Binding-site contacts:
Ligand atom N04 contacts residue PHE66 of chain 8.A at 4.1 Å.
Ligand atom C35 contacts residue GLU81 of chain 8.A at 3.8 Å.
Ligand atom C04 contacts residue MET32 of chain 8.A at 3.5 Å (hydrophobic).
Ligand atom C35 contacts residue ILE79 of chain 8.A at 4.0 Å (hydrophobic).
Ligand atom C33 contacts residue ILE79 of chain 8.A at 4.1 Å (hydrophobic).
Ligand atom O03 contacts residue MET32 of chain 8.A at 3.9 Å.
Ligand atom C08 contacts residue MET32 of chain 8.A at 3.8 Å (hydrophobic).
Ligand atom C36 contacts residue ILE79 of chain 8.A at 3.8 Å (hydrophobic).
Ligand atom C05 contacts residue PHE66 of chain 8.A at 4.5 Å (hydrophobic).
Ligand atom C35 contacts residue GLY82 of chain 8.A at 4.3 Å.
Ligand atom C35 contacts residue ARG83 of chain 8.A at 4.3 Å.
Ligand atom C06 contacts residue ILE79 of chain 8.A at 4.5 Å (hydrophobic).
Ligand atom C07 contacts residue MET32 of chain 8.A at 4.3 Å (hydrophobic).
Ligand atom C36 contacts residue GLU81 of chain 8.A at 4.5 Å.
Ligand atom C27 contacts residue PHE66 of chain 8.A at 3.9 Å (hydrophobic).
Ligand atom C27 contacts residue MET67 of chain 8.A at 4.4 Å (hydrophobic).
Ligand atom C06 contacts residue MET32 of chain 8.A at 3.5 Å (hydrophobic).
Ligand atom C05 contacts residue MET32 of chain 8.A at 4.2 Å (hydrophobic).
Ligand atom C29 contacts residue PHE66 of chain 8.A at 4.2 Å (hydrophobic).
Ligand atom O06 contacts residue ARG83 of chain 8.A at 4.4 Å.
Ligand atom C28 contacts residue ILE33 of chain 8.A at 4.5 Å (hydrophobic).
Ligand atom C36 contacts residue ARG83 of chain 8.A at 4.0 Å.
Ligand atom C34 contacts residue PHE66 of chain 8.A at 4.1 Å (hydrophobic).
Ligand atom O06 contacts residue ILE79 of chain 8.A at 3.8 Å.
Ligand atom C35 contacts residue PHE66 of chain 8.A at 4.3 Å (hydrophobic).
Ligand atom C26 contacts residue PHE66 of chain 8.A at 3.7 Å (hydrophobic).
Ligand atom C37 contacts residue ILE79 of chain 8.A at 4.1 Å (hydrophobic).
Ligand atom O03 contacts residue PHE66 of chain 8.A at 4.3 Å.
Ligand atom C05 contacts residue ILE79 of chain 8.A at 4.5 Å (hydrophobic).
Ligand atom C06 contacts residue PHE66 of chain 8.A at 3.9 Å (hydrophobic).
Ligand atom C28 contacts residue PHE66 of chain 8.A at 3.8 Å (hydrophobic).
Ligand atom C34 contacts residue LEU36 of chain 8.A at 4.4 Å (hydrophobic).

Sequence of chain 8.A:
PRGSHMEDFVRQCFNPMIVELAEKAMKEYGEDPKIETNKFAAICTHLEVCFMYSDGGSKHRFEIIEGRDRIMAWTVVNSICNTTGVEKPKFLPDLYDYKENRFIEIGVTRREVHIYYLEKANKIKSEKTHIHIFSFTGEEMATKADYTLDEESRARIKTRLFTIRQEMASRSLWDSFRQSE

A small-molecule ligand and the protein it binds are described below.
Small molecule (SMILES): C[C@H](C[C@@H](C[C@H](C[C@@H](C[C@@H](CCN1CCCC1=O)N1CCCC1=O)N1CCCC1=O)N1CCCC1=O)N1CCCC1=O)N1CCCC1=O